This small molecule binds to this protein.
Small molecule (SMILES): Cc1cc(CCCCCOc2ccc(C3=NCCO3)cc2)on1

Binding-site contacts:
Ligand atom C3B contacts residue VAL188 of chain 9.A at 3.8 Å (hydrophobic).
Ligand atom C4A contacts residue PRO174 of chain 9.A at 3.1 Å (hydrophobic).
Ligand atom C2B contacts residue VAL188 of chain 9.A at 3.5 Å (hydrophobic).
Ligand atom C6B contacts residue TYR128 of chain 9.A at 3.3 Å (hydrophobic).
Ligand atom C3C contacts residue TYR128 of chain 9.A at 3.4 Å (hydrophobic).
Ligand atom C5 contacts residue LEU106 of chain 9.A at 3.8 Å (hydrophobic).
Ligand atom C6B contacts residue ILE104 of chain 9.A at 3.6 Å (hydrophobic).
Ligand atom N3A contacts residue PHE186 of chain 9.A at 4.0 Å.
Ligand atom C2C contacts residue TYR197 of chain 9.A at 3.7 Å (hydrophobic).
Ligand atom C4 contacts residue LEU106 of chain 9.A at 3.9 Å (hydrophobic).
Ligand atom C1C contacts residue LEU106 of chain 9.A at 3.8 Å (hydrophobic).
Ligand atom C4C contacts residue VAL191 of chain 9.A at 3.0 Å (hydrophobic).
Ligand atom N3A contacts residue TYR152 of chain 9.A at 3.5 Å.
Ligand atom C1B contacts residue TYR128 of chain 9.A at 3.6 Å (hydrophobic).
Ligand atom C2C contacts residue MET221 of chain 9.A at 3.8 Å (hydrophobic).
Ligand atom C4B contacts residue TYR152 of chain 9.A at 3.8 Å (hydrophobic).
Ligand atom O1B contacts residue ILE104 of chain 9.A at 3.9 Å.
Ligand atom C5B contacts residue PHE186 of chain 9.A at 3.9 Å (hydrophobic).
Ligand atom N3A contacts residue PRO174 of chain 9.A at 3.7 Å.
Ligand atom C5A contacts residue VAL176 of chain 9.A at 3.6 Å (hydrophobic).
Ligand atom C5A contacts residue ALA150 of chain 9.A at 3.6 Å (hydrophobic).
Ligand atom C1B contacts residue ILE104 of chain 9.A at 4.0 Å (hydrophobic).
Ligand atom C4B contacts residue PHE186 of chain 9.A at 3.6 Å (hydrophobic).
Ligand atom C4C contacts residue VAL188 of chain 9.A at 3.7 Å (hydrophobic).
Ligand atom C4 contacts residue TYR197 of chain 9.A at 3.8 Å (hydrophobic).
Ligand atom O1A contacts residue PHE186 of chain 9.A at 3.0 Å.
Ligand atom N3A contacts residue ALA24 of chain 9.C at 3.8 Å.
Ligand atom C5B contacts residue MET224 of chain 9.A at 3.9 Å (hydrophobic).
Ligand atom O1B contacts residue TYR128 of chain 9.A at 3.4 Å (h-bond).
Ligand atom C2A contacts residue TYR152 of chain 9.A at 3.6 Å (hydrophobic).
Ligand atom C5C contacts residue VAL191 of chain 9.A at 3.8 Å (hydrophobic).
Ligand atom C5A contacts residue PHE186 of chain 9.A at 3.5 Å (hydrophobic).
Ligand atom O1 contacts residue LEU106 of chain 9.A at 3.8 Å.
Ligand atom C2A contacts residue PHE186 of chain 9.A at 3.3 Å (hydrophobic).
Ligand atom C1B contacts residue VAL188 of chain 9.A at 3.8 Å (hydrophobic).
Ligand atom O1 contacts residue MET221 of chain 9.A at 3.8 Å.
Ligand atom C3B contacts residue TYR152 of chain 9.A at 3.7 Å (hydrophobic).
Ligand atom C5B contacts residue TYR128 of chain 9.A at 4.0 Å (hydrophobic).
Ligand atom C1C contacts residue TYR128 of chain 9.A at 3.7 Å (hydrophobic).
Ligand atom N2 contacts residue LEU106 of chain 9.A at 3.8 Å.

Sequence of chain 9.A:
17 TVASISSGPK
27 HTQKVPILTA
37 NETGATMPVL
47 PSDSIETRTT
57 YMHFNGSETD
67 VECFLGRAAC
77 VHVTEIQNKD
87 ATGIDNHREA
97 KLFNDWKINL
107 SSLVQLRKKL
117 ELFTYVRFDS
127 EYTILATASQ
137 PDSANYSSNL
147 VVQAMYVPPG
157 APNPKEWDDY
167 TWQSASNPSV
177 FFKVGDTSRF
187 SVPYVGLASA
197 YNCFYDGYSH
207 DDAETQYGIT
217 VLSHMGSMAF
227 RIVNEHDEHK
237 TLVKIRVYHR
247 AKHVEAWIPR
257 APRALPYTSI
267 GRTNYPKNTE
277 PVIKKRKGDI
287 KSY

Sequence of chain 9.C:
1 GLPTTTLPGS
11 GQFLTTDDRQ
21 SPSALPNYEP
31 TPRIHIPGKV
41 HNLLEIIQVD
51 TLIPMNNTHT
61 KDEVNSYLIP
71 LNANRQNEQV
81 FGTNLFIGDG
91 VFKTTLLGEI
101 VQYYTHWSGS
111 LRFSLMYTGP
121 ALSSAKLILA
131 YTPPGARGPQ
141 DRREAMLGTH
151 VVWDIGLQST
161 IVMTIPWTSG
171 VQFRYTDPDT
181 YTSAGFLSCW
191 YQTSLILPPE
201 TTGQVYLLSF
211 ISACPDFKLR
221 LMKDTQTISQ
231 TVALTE